The small molecule below binds the protein below.
Small molecule (SMILES): COCCCCCNC(=O)CCNC(=O)[C@H](O)C(C)(C)C

Sequence of chain 1.B:
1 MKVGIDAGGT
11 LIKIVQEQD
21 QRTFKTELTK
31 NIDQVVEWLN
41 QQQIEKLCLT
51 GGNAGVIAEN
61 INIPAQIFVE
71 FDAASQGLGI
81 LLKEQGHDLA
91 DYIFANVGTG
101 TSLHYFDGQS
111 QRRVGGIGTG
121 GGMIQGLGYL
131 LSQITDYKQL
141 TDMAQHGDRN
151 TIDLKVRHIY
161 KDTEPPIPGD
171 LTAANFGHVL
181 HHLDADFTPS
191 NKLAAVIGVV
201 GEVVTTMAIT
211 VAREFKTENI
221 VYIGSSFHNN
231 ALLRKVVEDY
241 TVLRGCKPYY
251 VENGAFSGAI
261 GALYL

Binding-site contacts:
Ligand atom C24 contacts residue GLU202 of chain 1.B at 3.7 Å.
Ligand atom N14 contacts residue THR101 of chain 1.A at 3.8 Å.
Ligand atom C16 contacts residue THR172 of chain 1.B at 3.4 Å.
Ligand atom O11 contacts residue ATP1 of chain 1.E at 2.7 Å (h-bond).
Ligand atom C15 contacts residue ILE117 of chain 1.A at 3.5 Å (hydrophobic).
Ligand atom O25 contacts residue LEU171 of chain 1.B at 3.6 Å.
Ligand atom O11 contacts residue GLY100 of chain 1.A at 3.3 Å (h-bond).
Ligand atom C21 contacts residue THR172 of chain 1.B at 3.7 Å.
Ligand atom C09 contacts residue VAL156 of chain 1.B at 3.8 Å (hydrophobic).
Ligand atom O13 contacts residue SER102 of chain 1.A at 3.4 Å.
Ligand atom C16 contacts residue ARG113 of chain 1.A at 3.6 Å.
Ligand atom C26 contacts residue ASP170 of chain 1.B at 3.8 Å.
Ligand atom O13 contacts residue ARG113 of chain 1.A at 2.9 Å (salt-bridge).
Ligand atom O25 contacts residue GLU202 of chain 1.B at 3.8 Å.
Ligand atom O13 contacts residue THR101 of chain 1.A at 3.5 Å (h-bond).
Ligand atom C16 contacts residue ILE167 of chain 1.B at 3.9 Å (hydrophobic).
Ligand atom C22 contacts residue TYR240 of chain 1.B at 3.4 Å (hydrophobic).
Ligand atom C17 contacts residue THR172 of chain 1.B at 3.6 Å.
Ligand atom C23 contacts residue THR172 of chain 1.B at 3.9 Å.
Ligand atom C17 contacts residue ILE117 of chain 1.A at 3.8 Å (hydrophobic).
Ligand atom N19 contacts residue THR172 of chain 1.B at 2.9 Å (h-bond).
Ligand atom C06 contacts residue GLU70 of chain 1.A at 3.6 Å.
Ligand atom C23 contacts residue GLU202 of chain 1.B at 3.3 Å.
Ligand atom C10 contacts residue ATP1 of chain 1.E at 3.6 Å.
Ligand atom C20 contacts residue THR172 of chain 1.B at 3.9 Å.
Ligand atom C15 contacts residue ALA173 of chain 1.B at 3.4 Å (hydrophobic).
Ligand atom C26 contacts residue THR172 of chain 1.B at 3.7 Å.
Ligand atom C24 contacts residue TYR240 of chain 1.B at 3.7 Å (hydrophobic).
Ligand atom O18 contacts residue ARG113 of chain 1.A at 2.9 Å (salt-bridge).
Ligand atom C20 contacts residue TYR240 of chain 1.B at 3.7 Å (hydrophobic).
Ligand atom O18 contacts residue GLY116 of chain 1.A at 3.3 Å.
Ligand atom C17 contacts residue ARG113 of chain 1.A at 3.6 Å.
Ligand atom C08 contacts residue PHE71 of chain 1.A at 3.7 Å (hydrophobic).
Ligand atom C15 contacts residue THR101 of chain 1.A at 3.6 Å.
Ligand atom N14 contacts residue GLY100 of chain 1.A at 3.8 Å.
Ligand atom N14 contacts residue ALA173 of chain 1.B at 3.2 Å (h-bond).
Ligand atom O18 contacts residue ILE117 of chain 1.A at 3.7 Å.
Ligand atom O25 contacts residue THR172 of chain 1.B at 2.9 Å (h-bond).
Ligand atom C06 contacts residue ATP1 of chain 1.E at 3.4 Å.
Ligand atom C20 contacts residue GLY116 of chain 1.A at 3.8 Å.

Sequence of chain 1.A:
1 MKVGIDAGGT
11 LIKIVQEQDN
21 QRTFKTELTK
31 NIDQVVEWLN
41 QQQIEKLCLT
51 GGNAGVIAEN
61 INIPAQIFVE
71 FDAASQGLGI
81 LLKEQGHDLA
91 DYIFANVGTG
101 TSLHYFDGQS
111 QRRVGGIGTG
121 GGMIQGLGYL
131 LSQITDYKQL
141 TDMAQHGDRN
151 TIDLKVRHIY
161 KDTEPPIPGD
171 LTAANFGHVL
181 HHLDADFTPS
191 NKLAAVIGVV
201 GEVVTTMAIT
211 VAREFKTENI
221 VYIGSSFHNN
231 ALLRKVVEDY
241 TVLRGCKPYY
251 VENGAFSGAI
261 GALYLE